Sequence of chain 3.A:
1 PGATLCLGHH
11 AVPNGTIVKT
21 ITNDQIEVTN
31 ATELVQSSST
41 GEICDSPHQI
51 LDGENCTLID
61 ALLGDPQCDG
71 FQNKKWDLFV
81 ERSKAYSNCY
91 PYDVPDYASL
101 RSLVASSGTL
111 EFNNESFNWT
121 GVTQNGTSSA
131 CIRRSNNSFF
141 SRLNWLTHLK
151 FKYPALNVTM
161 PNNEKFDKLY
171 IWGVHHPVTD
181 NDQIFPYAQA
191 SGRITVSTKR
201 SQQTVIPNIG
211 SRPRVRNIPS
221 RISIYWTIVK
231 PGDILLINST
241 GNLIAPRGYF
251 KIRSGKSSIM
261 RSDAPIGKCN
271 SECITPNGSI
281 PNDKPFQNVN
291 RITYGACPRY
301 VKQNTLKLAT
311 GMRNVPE

A small-molecule ligand and the protein it binds are described below.
Small molecule (SMILES): CC(=O)N[C@@H]1[C@@H](O)[C@H](O)[C@@H](CO)O[C@H]1O

Binding-site contacts:
Ligand atom C8 contacts residue ASN30 of chain 3.A at 3.6 Å.
Ligand atom C7 contacts residue ASN14 of chain 3.A at 3.3 Å.
Ligand atom C7 contacts residue THR16 of chain 3.A at 4.1 Å.
Ligand atom C5 contacts residue ASN14 of chain 3.A at 3.7 Å.
Ligand atom C3 contacts residue ASN14 of chain 3.A at 3.8 Å.
Ligand atom C1 contacts residue ASN14 of chain 3.A at 1.5 Å.
Ligand atom C4 contacts residue ASN14 of chain 3.A at 4.2 Å.
Ligand atom C8 contacts residue THR29 of chain 3.A at 3.5 Å.
Ligand atom C2 contacts residue ASN14 of chain 3.A at 2.5 Å.
Ligand atom C8 contacts residue ASN14 of chain 3.A at 3.4 Å.
Ligand atom N2 contacts residue ASN14 of chain 3.A at 3.0 Å (h-bond).
Ligand atom N2 contacts residue ASN30 of chain 3.A at 4.5 Å.
Ligand atom C7 contacts residue ASN30 of chain 3.A at 4.5 Å.
Ligand atom O7 contacts residue ASN14 of chain 3.A at 3.2 Å (h-bond).
Ligand atom O7 contacts residue THR16 of chain 3.A at 4.0 Å.
Ligand atom O5 contacts residue ASN14 of chain 3.A at 2.4 Å (h-bond).
Ligand atom C8 contacts residue THR16 of chain 3.A at 3.1 Å.